The small molecule below binds the protein below.
Small molecule (SMILES): COc1ccc(N2CCN(C(C)=O)CC2)cc1

Sequence of chain 2.A:
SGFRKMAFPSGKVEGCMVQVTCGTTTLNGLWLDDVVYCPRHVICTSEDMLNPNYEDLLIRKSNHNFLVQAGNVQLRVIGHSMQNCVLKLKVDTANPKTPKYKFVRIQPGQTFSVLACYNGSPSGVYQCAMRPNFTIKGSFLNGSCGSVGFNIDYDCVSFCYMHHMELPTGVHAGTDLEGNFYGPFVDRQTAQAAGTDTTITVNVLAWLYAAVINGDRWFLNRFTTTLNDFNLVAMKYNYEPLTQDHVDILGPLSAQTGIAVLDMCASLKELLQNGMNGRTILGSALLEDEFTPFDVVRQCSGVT

Binding-site contacts:
Ligand atom C7 contacts residue THR26 of chain 2.A at 4.4 Å.
Ligand atom C9 contacts residue CYS145 of chain 2.A at 3.8 Å (hydrophobic).
Ligand atom O1 contacts residue LEU27 of chain 2.A at 4.0 Å.
Ligand atom C8 contacts residue THR26 of chain 2.A at 4.2 Å.
Ligand atom C12 contacts residue CYS145 of chain 2.A at 1.8 Å (hydrophobic).
Ligand atom C8 contacts residue GLY143 of chain 2.A at 4.1 Å.
Ligand atom N contacts residue ASN142 of chain 2.A at 3.9 Å.
Ligand atom C1 contacts residue ASN142 of chain 2.A at 4.0 Å.
Ligand atom O1 contacts residue CYS145 of chain 2.A at 2.9 Å (h-bond).
Ligand atom O1 contacts residue SER144 of chain 2.A at 3.0 Å (h-bond).
Ligand atom C11 contacts residue CYS145 of chain 2.A at 2.8 Å (hydrophobic).
Ligand atom C4 contacts residue ASN142 of chain 2.A at 3.8 Å.
Ligand atom C12 contacts residue GLY143 of chain 2.A at 4.4 Å.
Ligand atom C3 contacts residue ASN142 of chain 2.A at 3.8 Å.
Ligand atom O1 contacts residue GLY143 of chain 2.A at 2.7 Å (h-bond).
Ligand atom C8 contacts residue THR25 of chain 2.A at 4.0 Å.
Ligand atom O1 contacts residue LEU141 of chain 2.A at 4.3 Å.
Ligand atom C5 contacts residue ASN142 of chain 2.A at 4.1 Å.
Ligand atom O1 contacts residue ASN142 of chain 2.A at 3.9 Å.
Ligand atom N1 contacts residue GLY143 of chain 2.A at 4.0 Å.
Ligand atom C12 contacts residue LEU141 of chain 2.A at 4.3 Å (hydrophobic).
Ligand atom N1 contacts residue CYS145 of chain 2.A at 3.5 Å (h-bond).
Ligand atom C10 contacts residue ASN142 of chain 2.A at 3.6 Å.
Ligand atom N1 contacts residue HIS41 of chain 2.A at 4.1 Å.
Ligand atom C7 contacts residue GLY143 of chain 2.A at 4.0 Å.
Ligand atom C9 contacts residue HIS41 of chain 2.A at 3.9 Å.
Ligand atom C8 contacts residue LEU27 of chain 2.A at 4.4 Å (hydrophobic).
Ligand atom C6 contacts residue ASN142 of chain 2.A at 4.1 Å.
Ligand atom C11 contacts residue GLY143 of chain 2.A at 3.5 Å.
Ligand atom C11 contacts residue SER144 of chain 2.A at 4.0 Å.
Ligand atom C11 contacts residue ASN142 of chain 2.A at 4.3 Å.
Ligand atom C7 contacts residue ASN142 of chain 2.A at 4.4 Å.
Ligand atom C7 contacts residue THR25 of chain 2.A at 4.3 Å.
Ligand atom C12 contacts residue SER144 of chain 2.A at 4.3 Å.
Ligand atom C2 contacts residue ASN142 of chain 2.A at 3.9 Å.